Binding-site contacts:
Ligand atom O5 contacts residue ARG184 of chain 1.A at 3.6 Å (salt-bridge).
Ligand atom O5 contacts residue LEU228 of chain 1.A at 4.0 Å.
Ligand atom C5 contacts residue ASN225 of chain 1.A at 3.7 Å.
Ligand atom O7 contacts residue PRO26 of chain 1.A at 3.6 Å.
Ligand atom O3 contacts residue PRO26 of chain 1.A at 4.2 Å.
Ligand atom C5 contacts residue ARG184 of chain 1.A at 3.4 Å.
Ligand atom C8 contacts residue ASN225 of chain 1.A at 4.4 Å.
Ligand atom O4 contacts residue VAL24 of chain 1.A at 2.9 Å (h-bond).
Ligand atom C2 contacts residue PRO26 of chain 1.A at 3.8 Å (hydrophobic).
Ligand atom C4 contacts residue ASN225 of chain 1.A at 4.2 Å.
Ligand atom O6 contacts residue PRO26 of chain 1.A at 3.4 Å.
Ligand atom N2 contacts residue ASN225 of chain 1.A at 2.9 Å (h-bond).
Ligand atom O6 contacts residue LYS232 of chain 1.A at 3.8 Å.
Ligand atom O5 contacts residue ASN225 of chain 1.A at 2.4 Å (h-bond).
Ligand atom C5 contacts residue PRO26 of chain 1.A at 4.2 Å (hydrophobic).
Ligand atom C6 contacts residue VAL24 of chain 1.A at 3.3 Å (hydrophobic).
Ligand atom O7 contacts residue ASN225 of chain 1.A at 3.3 Å (h-bond).
Ligand atom C1 contacts residue ARG184 of chain 1.A at 3.6 Å.
Ligand atom C1 contacts residue PRO26 of chain 1.A at 4.4 Å (hydrophobic).
Ligand atom C3 contacts residue ASN225 of chain 1.A at 3.8 Å.
Ligand atom C6 contacts residue PRO26 of chain 1.A at 4.3 Å (hydrophobic).
Ligand atom C7 contacts residue PRO26 of chain 1.A at 4.4 Å (hydrophobic).
Ligand atom C4 contacts residue PRO26 of chain 1.A at 3.7 Å (hydrophobic).
Ligand atom C5 contacts residue VAL24 of chain 1.A at 3.9 Å (hydrophobic).
Ligand atom C6 contacts residue ARG184 of chain 1.A at 4.1 Å.
Ligand atom C6 contacts residue MET243 of chain 1.A at 4.4 Å (hydrophobic).
Ligand atom C1 contacts residue ASN225 of chain 1.A at 1.4 Å.
Ligand atom O6 contacts residue LEU237 of chain 1.A at 4.5 Å.
Ligand atom O6 contacts residue VAL24 of chain 1.A at 3.3 Å (h-bond).
Ligand atom O3 contacts residue VAL24 of chain 1.A at 4.3 Å.
Ligand atom C4 contacts residue VAL24 of chain 1.A at 3.3 Å (hydrophobic).
Ligand atom C1 contacts residue LEU228 of chain 1.A at 4.3 Å (hydrophobic).
Ligand atom C2 contacts residue ASN225 of chain 1.A at 2.4 Å.
Ligand atom O5 contacts residue PRO26 of chain 1.A at 3.9 Å.
Ligand atom O6 contacts residue GLY25 of chain 1.A at 3.3 Å.
Ligand atom C6 contacts residue GLY25 of chain 1.A at 4.3 Å.
Ligand atom C3 contacts residue PRO26 of chain 1.A at 4.2 Å (hydrophobic).
Ligand atom C7 contacts residue ASN225 of chain 1.A at 3.2 Å.

Sequence of chain 1.A:
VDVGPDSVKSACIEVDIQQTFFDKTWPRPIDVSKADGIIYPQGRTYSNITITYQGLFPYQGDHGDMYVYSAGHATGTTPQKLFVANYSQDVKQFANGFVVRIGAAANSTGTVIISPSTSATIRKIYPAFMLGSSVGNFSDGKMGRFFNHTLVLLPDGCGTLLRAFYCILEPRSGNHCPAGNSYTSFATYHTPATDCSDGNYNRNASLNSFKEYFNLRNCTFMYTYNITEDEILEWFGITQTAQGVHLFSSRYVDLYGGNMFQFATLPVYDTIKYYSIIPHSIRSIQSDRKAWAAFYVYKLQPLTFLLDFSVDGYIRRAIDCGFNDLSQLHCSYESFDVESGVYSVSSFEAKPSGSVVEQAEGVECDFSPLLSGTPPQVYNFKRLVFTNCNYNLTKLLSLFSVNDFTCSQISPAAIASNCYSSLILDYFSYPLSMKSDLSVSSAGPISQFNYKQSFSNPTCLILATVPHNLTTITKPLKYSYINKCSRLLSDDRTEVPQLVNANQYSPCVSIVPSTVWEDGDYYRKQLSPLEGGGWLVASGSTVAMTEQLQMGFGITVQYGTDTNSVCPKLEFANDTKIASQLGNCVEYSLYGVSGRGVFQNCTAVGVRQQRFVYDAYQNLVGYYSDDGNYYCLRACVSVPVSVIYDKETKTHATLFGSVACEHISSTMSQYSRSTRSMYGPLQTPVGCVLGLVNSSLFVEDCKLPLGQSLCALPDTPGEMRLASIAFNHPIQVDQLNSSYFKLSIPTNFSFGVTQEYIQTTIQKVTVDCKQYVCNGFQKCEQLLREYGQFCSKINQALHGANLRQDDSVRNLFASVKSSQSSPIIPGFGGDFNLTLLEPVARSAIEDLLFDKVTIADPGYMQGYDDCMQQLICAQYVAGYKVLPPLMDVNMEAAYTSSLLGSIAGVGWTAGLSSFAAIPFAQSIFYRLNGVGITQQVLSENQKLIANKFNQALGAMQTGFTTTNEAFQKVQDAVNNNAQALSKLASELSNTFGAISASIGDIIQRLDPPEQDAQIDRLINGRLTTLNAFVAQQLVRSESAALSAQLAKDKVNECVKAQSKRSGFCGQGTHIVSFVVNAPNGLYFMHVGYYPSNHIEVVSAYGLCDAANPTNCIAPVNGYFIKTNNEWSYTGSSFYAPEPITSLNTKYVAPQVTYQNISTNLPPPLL

The protein below binds the small molecule below.
Small molecule (SMILES): CC(=O)N[C@@H]1[C@@H](O)[C@H](O)[C@@H](CO)O[C@H]1O